Binding-site contacts:
Ligand atom O2B contacts residue MG1 of chain 2.F at 3.0 Å.
Ligand atom C2 contacts residue CYS123 of chain 2.A at 3.8 Å (hydrophobic).
Ligand atom C6 contacts residue CYS123 of chain 2.A at 4.0 Å (hydrophobic).
Ligand atom C8 contacts residue PHE173 of chain 2.A at 3.8 Å (hydrophobic).
Ligand atom O3G contacts residue LEU187 of chain 2.A at 3.1 Å.
Ligand atom O2A contacts residue GLY52 of chain 2.A at 3.0 Å.
Ligand atom PA contacts residue GLY52 of chain 2.A at 3.7 Å.
Ligand atom N1 contacts residue CYS123 of chain 2.A at 3.5 Å (h-bond).
Ligand atom PG contacts residue ASP184 of chain 2.A at 3.9 Å.
Ligand atom O1A contacts residue LYS72 of chain 2.A at 3.1 Å.
Ligand atom N3B contacts residue MG1 of chain 2.F at 2.7 Å.
Ligand atom N6 contacts residue ALA70 of chain 2.A at 3.4 Å.
Ligand atom N9 contacts residue PHE173 of chain 2.A at 3.7 Å.
Ligand atom O2A contacts residue MG1 of chain 2.E at 3.9 Å.
Ligand atom PB contacts residue ASP184 of chain 2.A at 3.4 Å.
Ligand atom N3 contacts residue CYS57 of chain 2.A at 4.1 Å.
Ligand atom C5' contacts residue GLY52 of chain 2.A at 4.0 Å.
Ligand atom N6 contacts residue CYS123 of chain 2.A at 3.6 Å (h-bond).
Ligand atom C5 contacts residue PHE173 of chain 2.A at 3.9 Å (hydrophobic).
Ligand atom N6 contacts residue GLU121 of chain 2.A at 2.9 Å (salt-bridge).
Ligand atom C6 contacts residue ALA70 of chain 2.A at 3.6 Å (hydrophobic).
Ligand atom N3B contacts residue ASP184 of chain 2.A at 3.0 Å (salt-bridge).
Ligand atom C2' contacts residue PHE173 of chain 2.A at 3.9 Å (hydrophobic).
Ligand atom O3G contacts residue GLY186 of chain 2.A at 3.2 Å.
Ligand atom C4 contacts residue PHE173 of chain 2.A at 3.7 Å (hydrophobic).
Ligand atom O1A contacts residue MG1 of chain 2.F at 4.0 Å.
Ligand atom O3' contacts residue MG1 of chain 2.E at 3.1 Å.
Ligand atom O4' contacts residue CYS57 of chain 2.A at 3.9 Å.
Ligand atom O1G contacts residue ASP184 of chain 2.A at 3.4 Å (salt-bridge).
Ligand atom O3A contacts residue ASP184 of chain 2.A at 3.0 Å (salt-bridge).
Ligand atom N6 contacts residue LEU122 of chain 2.A at 4.0 Å.
Ligand atom N7 contacts residue PHE173 of chain 2.A at 4.1 Å.
Ligand atom PB contacts residue MG1 of chain 2.F at 3.4 Å.
Ligand atom N1 contacts residue ALA70 of chain 2.A at 4.0 Å.
Ligand atom C4 contacts residue CYS57 of chain 2.A at 4.0 Å (hydrophobic).
Ligand atom O2A contacts residue GLY53 of chain 2.A at 3.6 Å.
Ligand atom O1A contacts residue GLY52 of chain 2.A at 3.5 Å (h-bond).
Ligand atom O3A contacts residue MG1 of chain 2.F at 3.5 Å.
Ligand atom O1B contacts residue ASP184 of chain 2.A at 4.0 Å.
Ligand atom O1G contacts residue ASP166 of chain 2.A at 4.0 Å.

Sequence of chain 2.A:
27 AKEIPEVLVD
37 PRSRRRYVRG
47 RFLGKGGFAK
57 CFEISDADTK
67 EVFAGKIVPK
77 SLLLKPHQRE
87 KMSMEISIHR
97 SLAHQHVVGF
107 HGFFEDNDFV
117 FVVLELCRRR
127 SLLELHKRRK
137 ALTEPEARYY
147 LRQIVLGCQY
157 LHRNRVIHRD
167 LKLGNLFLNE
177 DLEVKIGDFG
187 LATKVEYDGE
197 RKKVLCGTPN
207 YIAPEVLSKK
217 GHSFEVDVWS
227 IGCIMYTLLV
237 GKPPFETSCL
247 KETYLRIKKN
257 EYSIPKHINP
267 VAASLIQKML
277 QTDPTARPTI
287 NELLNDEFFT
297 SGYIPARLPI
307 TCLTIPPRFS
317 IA

The protein below binds the small molecule below.
Small molecule (SMILES): Nc1ncnc2c1ncn2[C@@H]1O[C@H](CO[P](=O)(O)O[P](=O)(O)NP(=O)(O)O)[C@@H](O)[C@H]1O